A small-molecule ligand and the protein it binds are described below.
Small molecule (SMILES): N[C@H](C(=O)O)[C@H](OCc1cccc(NC(=O)c2ccc(C(F)(F)F)cc2)c1)C(=O)O

Binding-site contacts:
Ligand atom C12 contacts residue SER346 of chain 1.A at 3.6 Å.
Ligand atom F contacts residue ILE223 of chain 1.A at 3.2 Å.
Ligand atom O2 contacts residue ARG459 of chain 1.A at 3.4 Å (salt-bridge).
Ligand atom F1 contacts residue SER346 of chain 1.A at 3.7 Å.
Ligand atom F contacts residue ILE96 of chain 1.A at 3.3 Å.
Ligand atom O1 contacts residue SER345 of chain 1.A at 2.7 Å (h-bond).
Ligand atom F2 contacts residue ILE223 of chain 1.A at 3.6 Å.
Ligand atom C14 contacts residue ALA375 of chain 1.A at 3.6 Å (hydrophobic).
Ligand atom C15 contacts residue SER345 of chain 1.A at 3.5 Å.
Ligand atom C15 contacts residue SER346 of chain 1.A at 3.7 Å.
Ligand atom C17 contacts residue GLY419 of chain 1.A at 3.1 Å.
Ligand atom C3 contacts residue THR382 of chain 1.A at 3.5 Å.
Ligand atom F1 contacts residue LEU349 of chain 1.A at 3.2 Å.
Ligand atom O2 contacts residue THR382 of chain 1.A at 2.7 Å (h-bond).
Ligand atom C16 contacts residue GLY419 of chain 1.A at 3.6 Å.
Ligand atom C contacts residue SER345 of chain 1.A at 3.6 Å.
Ligand atom O3 contacts residue ALA426 of chain 1.A at 2.7 Å (h-bond).
Ligand atom C3 contacts residue ARG459 of chain 1.A at 3.5 Å.
Ligand atom F contacts residue ILE100 of chain 1.A at 3.4 Å.
Ligand atom C10 contacts residue SER346 of chain 1.A at 3.5 Å.
Ligand atom N1 contacts residue THR460 of chain 1.A at 2.8 Å (h-bond).
Ligand atom C11 contacts residue SER346 of chain 1.A at 3.4 Å.
Ligand atom O3 contacts residue ARG459 of chain 1.A at 2.9 Å (salt-bridge).
Ligand atom C11 contacts residue ILE223 of chain 1.A at 3.4 Å (hydrophobic).
Ligand atom C12 contacts residue THR376 of chain 1.A at 3.6 Å.
Ligand atom O contacts residue SER344 of chain 1.A at 3.5 Å.
Ligand atom C contacts residue ASN463 of chain 1.A at 3.5 Å.
Ligand atom F2 contacts residue ILE100 of chain 1.A at 3.6 Å.
Ligand atom O contacts residue SER345 of chain 1.A at 3.3 Å (h-bond).
Ligand atom C1 contacts residue ASN463 of chain 1.A at 3.5 Å.
Ligand atom O1 contacts residue ASN463 of chain 1.A at 2.8 Å (h-bond).
Ligand atom N1 contacts residue ASP456 of chain 1.A at 2.9 Å (salt-bridge).
Ligand atom F2 contacts residue PRO372 of chain 1.A at 3.1 Å.
Ligand atom C15 contacts residue ALA375 of chain 1.A at 3.3 Å (hydrophobic).
Ligand atom C14 contacts residue SER346 of chain 1.A at 3.6 Å.
Ligand atom N1 contacts residue SER343 of chain 1.A at 2.8 Å (h-bond).
Ligand atom C4 contacts residue GLN425 of chain 1.A at 3.4 Å.
Ligand atom C9 contacts residue SER346 of chain 1.A at 3.6 Å.
Ligand atom O3 contacts residue ASP456 of chain 1.A at 2.8 Å (salt-bridge).
Ligand atom C4 contacts residue GLY427 of chain 1.A at 3.4 Å.

Sequence of chain 1.A:
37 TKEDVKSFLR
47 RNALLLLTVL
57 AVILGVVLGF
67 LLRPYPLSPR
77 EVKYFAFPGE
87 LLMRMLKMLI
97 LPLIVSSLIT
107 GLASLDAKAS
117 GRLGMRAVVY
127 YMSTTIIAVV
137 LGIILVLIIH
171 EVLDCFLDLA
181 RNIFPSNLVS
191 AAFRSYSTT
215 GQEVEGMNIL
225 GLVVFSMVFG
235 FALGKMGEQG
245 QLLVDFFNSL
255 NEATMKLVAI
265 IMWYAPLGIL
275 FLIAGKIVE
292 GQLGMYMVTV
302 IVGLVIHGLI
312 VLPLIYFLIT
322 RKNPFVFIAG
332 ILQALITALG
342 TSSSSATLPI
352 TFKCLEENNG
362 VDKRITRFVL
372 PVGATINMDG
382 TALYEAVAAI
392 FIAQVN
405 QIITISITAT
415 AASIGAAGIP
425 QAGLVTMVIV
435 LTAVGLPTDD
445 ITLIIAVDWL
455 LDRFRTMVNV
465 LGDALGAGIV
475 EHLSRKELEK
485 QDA